Binding-site contacts:
Ligand atom N2 contacts residue PRO31 of chain 18.B at 2.8 Å (h-bond).
Ligand atom O7 contacts residue SER71 of chain 18.B at 4.4 Å.
Ligand atom N2 contacts residue ASN32 of chain 18.B at 4.2 Å.
Ligand atom C7 contacts residue PRO31 of chain 18.B at 3.2 Å (hydrophobic).
Ligand atom O5 contacts residue ASN70 of chain 18.B at 2.4 Å (h-bond).
Ligand atom C4 contacts residue ASN70 of chain 18.B at 4.2 Å.
Ligand atom N2 contacts residue ASN70 of chain 18.B at 2.9 Å (h-bond).
Ligand atom C3 contacts residue PRO31 of chain 18.B at 4.1 Å (hydrophobic).
Ligand atom C2 contacts residue PRO31 of chain 18.B at 4.0 Å (hydrophobic).
Ligand atom C8 contacts residue ASN70 of chain 18.B at 3.9 Å.
Ligand atom C1 contacts residue ARG33 of chain 18.B at 4.1 Å.
Ligand atom O3 contacts residue PRO31 of chain 18.B at 4.2 Å.
Ligand atom C5 contacts residue ASN70 of chain 18.B at 3.7 Å.
Ligand atom C7 contacts residue ASN70 of chain 18.B at 3.4 Å.
Ligand atom C5 contacts residue ARG33 of chain 18.B at 3.9 Å.
Ligand atom C1 contacts residue ASN70 of chain 18.B at 1.4 Å.
Ligand atom O7 contacts residue PRO31 of chain 18.B at 3.0 Å (h-bond).
Ligand atom C6 contacts residue ARG33 of chain 18.B at 3.7 Å.
Ligand atom C2 contacts residue ASN70 of chain 18.B at 2.5 Å.
Ligand atom O5 contacts residue ARG33 of chain 18.B at 4.3 Å.
Ligand atom O7 contacts residue ASN70 of chain 18.B at 3.5 Å (h-bond).
Ligand atom O6 contacts residue ARG33 of chain 18.B at 3.0 Å (salt-bridge).
Ligand atom C3 contacts residue ASN70 of chain 18.B at 3.8 Å.

A small-molecule ligand and the protein it binds are described below.
Small molecule (SMILES): CC(=O)N[C@@H]1[C@@H](O)[C@H](O)[C@@H](CO)O[C@H]1O

Sequence of chain 18.B:
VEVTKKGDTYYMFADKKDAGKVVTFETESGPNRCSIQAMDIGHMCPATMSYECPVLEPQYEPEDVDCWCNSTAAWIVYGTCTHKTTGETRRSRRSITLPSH